A protein and the small-molecule ligand that binds it are described below.
Small molecule (SMILES): C[C@@H](c1ncncc1F)[C@](O)(Cn1cncn1)c1ccc(F)cc1F

Binding-site contacts:
Ligand atom N7 contacts residue THR318 of chain 1.A at 3.9 Å.
Ligand atom N8 contacts residue HEM1 of chain 1.B at 2.2 Å.
Ligand atom C23 contacts residue MET509 of chain 1.A at 4.0 Å (hydrophobic).
Ligand atom O4 contacts residue LEU380 of chain 1.A at 4.1 Å.
Ligand atom C24 contacts residue TYR126 of chain 1.A at 3.3 Å (hydrophobic).
Ligand atom C25 contacts residue THR318 of chain 1.A at 3.8 Å.
Ligand atom F1 contacts residue GLY314 of chain 1.A at 3.6 Å.
Ligand atom C14 contacts residue HIS140 of chain 1.A at 3.5 Å.
Ligand atom C12 contacts residue LEU380 of chain 1.A at 4.0 Å (hydrophobic).
Ligand atom C24 contacts residue LEU383 of chain 1.A at 3.6 Å (hydrophobic).
Ligand atom N7 contacts residue GLY314 of chain 1.A at 3.0 Å.
Ligand atom F3 contacts residue ILE139 of chain 1.A at 3.8 Å.
Ligand atom C20 contacts residue HEM1 of chain 1.B at 3.5 Å.
Ligand atom C14 contacts residue THR130 of chain 1.A at 4.1 Å.
Ligand atom N7 contacts residue GLY315 of chain 1.A at 4.1 Å.
Ligand atom C25 contacts residue GLY315 of chain 1.A at 3.9 Å.
Ligand atom O4 contacts residue HEM1 of chain 1.B at 4.1 Å.
Ligand atom C19 contacts residue GLY310 of chain 1.A at 3.4 Å.
Ligand atom N5 contacts residue LEU380 of chain 1.A at 4.1 Å.
Ligand atom C16 contacts residue GLY314 of chain 1.A at 4.0 Å.
Ligand atom C21 contacts residue LEU380 of chain 1.A at 3.8 Å (hydrophobic).
Ligand atom F3 contacts residue GLY310 of chain 1.A at 3.4 Å.
Ligand atom C25 contacts residue HEM1 of chain 1.B at 3.2 Å.
Ligand atom C22 contacts residue GLY310 of chain 1.A at 3.8 Å.
Ligand atom C17 contacts residue HEM1 of chain 1.B at 3.9 Å.
Ligand atom N9 contacts residue TYR126 of chain 1.A at 4.0 Å.
Ligand atom C23 contacts residue LEU380 of chain 1.A at 3.9 Å (hydrophobic).
Ligand atom C19 contacts residue PHE134 of chain 1.A at 3.8 Å (hydrophobic).
Ligand atom N9 contacts residue SER382 of chain 1.A at 3.9 Å.
Ligand atom N8 contacts residue THR318 of chain 1.A at 4.0 Å.
Ligand atom C25 contacts residue GLY314 of chain 1.A at 3.3 Å.
Ligand atom F3 contacts residue HEM1 of chain 1.B at 4.1 Å.
Ligand atom F2 contacts residue MET509 of chain 1.A at 3.8 Å.
Ligand atom N6 contacts residue TYR126 of chain 1.A at 3.8 Å.
Ligand atom F1 contacts residue PHE134 of chain 1.A at 3.9 Å.
Ligand atom F2 contacts residue PHE236 of chain 1.A at 3.5 Å.
Ligand atom C21 contacts residue HEM1 of chain 1.B at 3.1 Å.
Ligand atom F1 contacts residue PHE236 of chain 1.A at 3.4 Å.
Ligand atom F3 contacts residue VAL311 of chain 1.A at 3.9 Å.
Ligand atom C19 contacts residue GLY314 of chain 1.A at 4.0 Å.

Sequence of chain 1.A:
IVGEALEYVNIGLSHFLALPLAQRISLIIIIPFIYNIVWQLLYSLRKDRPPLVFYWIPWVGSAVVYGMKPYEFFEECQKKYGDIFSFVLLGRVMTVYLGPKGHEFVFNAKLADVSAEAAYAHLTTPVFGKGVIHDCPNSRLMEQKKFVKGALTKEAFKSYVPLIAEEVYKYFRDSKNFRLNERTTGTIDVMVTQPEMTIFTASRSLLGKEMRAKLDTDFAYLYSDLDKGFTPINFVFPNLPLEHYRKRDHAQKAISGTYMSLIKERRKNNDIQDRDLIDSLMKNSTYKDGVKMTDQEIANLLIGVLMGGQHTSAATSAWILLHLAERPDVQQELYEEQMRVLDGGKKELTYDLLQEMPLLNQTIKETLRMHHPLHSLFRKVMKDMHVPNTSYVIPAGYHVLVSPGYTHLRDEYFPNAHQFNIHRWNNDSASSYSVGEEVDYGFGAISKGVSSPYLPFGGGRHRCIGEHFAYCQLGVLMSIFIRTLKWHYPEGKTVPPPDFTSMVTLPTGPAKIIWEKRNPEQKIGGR